The protein below binds the small molecule below.
Small molecule (SMILES): CC(=O)N[C@@H]1[C@@H](O)[C@H](O)[C@@H](CO)O[C@H]1O

Binding-site contacts:
Ligand atom C4 contacts residue ASN199 of chain 1.G at 4.4 Å.
Ligand atom O5 contacts residue ASN199 of chain 1.G at 2.5 Å (h-bond).
Ligand atom C5 contacts residue ASN199 of chain 1.G at 3.8 Å.
Ligand atom C8 contacts residue ARG310 of chain 1.E at 4.3 Å.
Ligand atom O7 contacts residue ARG310 of chain 1.E at 3.0 Å (salt-bridge).
Ligand atom C3 contacts residue ASN199 of chain 1.G at 3.9 Å.
Ligand atom C7 contacts residue ASN199 of chain 1.G at 3.3 Å.
Ligand atom C8 contacts residue ASN199 of chain 1.G at 3.3 Å.
Ligand atom C1 contacts residue ASN199 of chain 1.G at 1.5 Å.
Ligand atom C8 contacts residue THR200 of chain 1.G at 3.5 Å.
Ligand atom O7 contacts residue ASN199 of chain 1.G at 3.3 Å (h-bond).
Ligand atom N2 contacts residue THR200 of chain 1.G at 4.0 Å.
Ligand atom O5 contacts residue ARG194 of chain 1.G at 3.2 Å (salt-bridge).
Ligand atom N2 contacts residue ASN199 of chain 1.G at 2.9 Å (h-bond).
Ligand atom C1 contacts residue ARG194 of chain 1.G at 3.8 Å.
Ligand atom C6 contacts residue VAL176 of chain 1.G at 4.5 Å (hydrophobic).
Ligand atom C7 contacts residue THR200 of chain 1.G at 4.2 Å.
Ligand atom C7 contacts residue ARG310 of chain 1.E at 4.0 Å.
Ligand atom C2 contacts residue ASN199 of chain 1.G at 2.5 Å.

Sequence of chain 1.E:
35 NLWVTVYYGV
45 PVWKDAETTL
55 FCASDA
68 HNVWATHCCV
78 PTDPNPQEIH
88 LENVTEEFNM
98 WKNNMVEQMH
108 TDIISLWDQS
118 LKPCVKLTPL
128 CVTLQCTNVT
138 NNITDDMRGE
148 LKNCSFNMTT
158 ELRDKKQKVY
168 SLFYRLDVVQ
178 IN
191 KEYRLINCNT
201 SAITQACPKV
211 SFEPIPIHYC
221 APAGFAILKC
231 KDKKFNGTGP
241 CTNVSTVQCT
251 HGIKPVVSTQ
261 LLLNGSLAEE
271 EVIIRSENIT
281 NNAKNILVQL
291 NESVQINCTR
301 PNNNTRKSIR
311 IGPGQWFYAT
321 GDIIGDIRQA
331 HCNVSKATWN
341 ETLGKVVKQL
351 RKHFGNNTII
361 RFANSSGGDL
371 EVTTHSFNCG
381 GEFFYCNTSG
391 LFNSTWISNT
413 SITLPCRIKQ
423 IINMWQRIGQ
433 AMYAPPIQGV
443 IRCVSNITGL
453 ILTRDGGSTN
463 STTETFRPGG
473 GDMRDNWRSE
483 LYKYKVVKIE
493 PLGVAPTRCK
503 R

Sequence of chain 1.G:
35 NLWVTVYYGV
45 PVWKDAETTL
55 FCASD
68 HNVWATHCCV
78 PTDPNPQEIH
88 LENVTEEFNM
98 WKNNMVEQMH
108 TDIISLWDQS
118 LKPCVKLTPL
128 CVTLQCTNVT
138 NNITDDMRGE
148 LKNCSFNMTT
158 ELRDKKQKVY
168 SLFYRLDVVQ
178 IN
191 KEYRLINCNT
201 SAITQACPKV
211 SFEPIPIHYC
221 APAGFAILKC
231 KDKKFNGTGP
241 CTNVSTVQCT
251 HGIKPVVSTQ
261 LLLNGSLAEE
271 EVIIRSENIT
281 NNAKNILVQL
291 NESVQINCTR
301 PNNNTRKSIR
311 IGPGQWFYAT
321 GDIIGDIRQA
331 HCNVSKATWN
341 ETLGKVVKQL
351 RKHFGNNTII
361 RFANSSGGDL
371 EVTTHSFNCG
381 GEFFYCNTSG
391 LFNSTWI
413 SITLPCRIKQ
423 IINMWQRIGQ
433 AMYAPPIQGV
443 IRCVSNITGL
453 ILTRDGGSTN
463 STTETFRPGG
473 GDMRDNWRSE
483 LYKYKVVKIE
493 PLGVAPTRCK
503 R